Binding-site contacts:
Ligand atom O3 contacts residue ALA158 of chain 53.B at 3.0 Å (h-bond).
Ligand atom OAF contacts residue ARG157 of chain 53.B at 2.8 Å (salt-bridge).
Ligand atom O5 contacts residue HIS155 of chain 53.B at 3.6 Å.
Ligand atom O6A contacts residue HIS94 of chain 53.B at 3.2 Å (h-bond).
Ligand atom O4 contacts residue LYS156 of chain 53.B at 3.5 Å.
Ligand atom OAF contacts residue ALA158 of chain 53.B at 3.3 Å.
Ligand atom SAG contacts residue ARG157 of chain 53.B at 3.6 Å (salt-bridge).
Ligand atom C2 contacts residue ALA158 of chain 53.B at 3.7 Å (hydrophobic).
Ligand atom OAH contacts residue LEU2 of chain 53.B at 2.8 Å (h-bond).
Ligand atom O6B contacts residue LEU62 of chain 53.B at 4.0 Å.
Ligand atom O6A contacts residue LEU62 of chain 53.B at 3.4 Å.
Ligand atom C5 contacts residue LEU62 of chain 53.B at 3.8 Å (hydrophobic).
Ligand atom OAH contacts residue ASP3 of chain 53.B at 4.0 Å.
Ligand atom O6B contacts residue ARG157 of chain 53.B at 3.3 Å (salt-bridge).
Ligand atom OAH contacts residue THR4 of chain 53.B at 3.7 Å.
Ligand atom OAH contacts residue ARG157 of chain 53.B at 3.1 Å (salt-bridge).
Ligand atom SAG contacts residue THR4 of chain 53.B at 3.9 Å.
Ligand atom O5B contacts residue LYS156 of chain 53.B at 3.3 Å.
Ligand atom C3 contacts residue ARG157 of chain 53.B at 3.7 Å.
Ligand atom O6B contacts residue HIS155 of chain 53.B at 3.3 Å (h-bond).
Ligand atom C6 contacts residue HIS155 of chain 53.B at 3.4 Å.
Ligand atom O6A contacts residue HIS155 of chain 53.B at 3.8 Å.
Ligand atom C6 contacts residue HIS94 of chain 53.B at 3.9 Å.
Ligand atom O4 contacts residue SER93 of chain 53.B at 3.0 Å (h-bond).
Ligand atom O6B contacts residue HIS94 of chain 53.B at 4.0 Å.
Ligand atom OBI contacts residue LYS156 of chain 53.B at 4.0 Å.
Ligand atom C6 contacts residue SER93 of chain 53.B at 4.0 Å.
Ligand atom O6B contacts residue LYS156 of chain 53.B at 3.3 Å.
Ligand atom C6 contacts residue LEU62 of chain 53.B at 3.5 Å (hydrophobic).
Ligand atom OAF contacts residue THR4 of chain 53.B at 2.9 Å (h-bond).
Ligand atom C5 contacts residue HIS155 of chain 53.B at 4.0 Å.
Ligand atom O5 contacts residue ARG157 of chain 53.B at 3.8 Å.
Ligand atom O4 contacts residue HIS155 of chain 53.B at 3.5 Å (h-bond).
Ligand atom C4 contacts residue LYS156 of chain 53.B at 4.0 Å.
Ligand atom O5 contacts residue LYS156 of chain 53.B at 3.4 Å.
Ligand atom C3 contacts residue ALA158 of chain 53.B at 4.0 Å (hydrophobic).
Ligand atom O3 contacts residue ARG157 of chain 53.B at 3.3 Å (salt-bridge).
Ligand atom C3 contacts residue LYS156 of chain 53.B at 4.0 Å.
Ligand atom O3 contacts residue LYS156 of chain 53.B at 3.0 Å.
Ligand atom O6A contacts residue SER93 of chain 53.B at 3.2 Å.

This protein binds this small molecule.
Small molecule (SMILES): O=C(O)[C@@H]1O[C@H](O[C@H]2[C@@H](OS(=O)(=O)O)O[C@@H](O)[C@H](NS(=O)(=O)O)[C@H]2O)[C@@H](OS(=O)(=O)O)[C@H](O)[C@@H]1O

Sequence of chain 53.B:
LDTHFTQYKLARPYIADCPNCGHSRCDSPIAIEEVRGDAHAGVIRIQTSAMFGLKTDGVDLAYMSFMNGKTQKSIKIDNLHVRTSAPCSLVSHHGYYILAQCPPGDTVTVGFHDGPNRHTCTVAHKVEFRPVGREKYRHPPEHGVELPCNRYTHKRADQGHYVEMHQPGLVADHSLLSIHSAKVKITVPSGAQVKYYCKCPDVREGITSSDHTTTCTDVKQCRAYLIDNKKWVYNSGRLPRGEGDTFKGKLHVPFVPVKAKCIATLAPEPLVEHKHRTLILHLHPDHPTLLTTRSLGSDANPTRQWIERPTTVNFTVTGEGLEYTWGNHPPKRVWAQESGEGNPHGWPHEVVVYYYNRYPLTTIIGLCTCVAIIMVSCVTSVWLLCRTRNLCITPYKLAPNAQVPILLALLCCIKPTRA